The protein below binds the small molecule below.
Small molecule (SMILES): CC(=O)N[C@@H]1[C@@H](O)[C@H](O)[C@@H](CO)O[C@H]1O

Binding-site contacts:
Ligand atom C2 contacts residue ASN25 of chain 1.I at 2.5 Å.
Ligand atom O5 contacts residue ASN25 of chain 1.I at 2.4 Å (h-bond).
Ligand atom C5 contacts residue ASN25 of chain 1.I at 3.7 Å.
Ligand atom C3 contacts residue ASN25 of chain 1.I at 3.8 Å.
Ligand atom N2 contacts residue ASN25 of chain 1.I at 2.9 Å (h-bond).
Ligand atom C8 contacts residue ASN25 of chain 1.I at 4.4 Å.
Ligand atom C7 contacts residue ASN25 of chain 1.I at 3.3 Å.
Ligand atom C4 contacts residue ASN25 of chain 1.I at 4.2 Å.
Ligand atom C1 contacts residue ASN25 of chain 1.I at 1.4 Å.
Ligand atom O7 contacts residue ASN25 of chain 1.I at 3.3 Å (h-bond).

Sequence of chain 1.I:
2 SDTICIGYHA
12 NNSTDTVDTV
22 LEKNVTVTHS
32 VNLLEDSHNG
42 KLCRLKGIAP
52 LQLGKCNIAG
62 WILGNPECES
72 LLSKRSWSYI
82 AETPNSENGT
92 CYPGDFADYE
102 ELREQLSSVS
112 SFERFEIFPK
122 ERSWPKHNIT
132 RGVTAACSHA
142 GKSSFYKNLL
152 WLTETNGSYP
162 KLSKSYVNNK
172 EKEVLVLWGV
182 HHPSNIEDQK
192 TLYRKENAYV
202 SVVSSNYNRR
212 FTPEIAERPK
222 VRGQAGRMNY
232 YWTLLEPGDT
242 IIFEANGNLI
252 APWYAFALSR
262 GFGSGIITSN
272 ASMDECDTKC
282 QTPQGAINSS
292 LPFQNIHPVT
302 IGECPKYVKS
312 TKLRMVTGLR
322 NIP